Binding-site contacts:
Ligand atom C4 contacts residue PHE42 of chain 1.A at 3.4 Å (hydrophobic).
Ligand atom O3B contacts residue SER39 of chain 1.A at 3.0 Å (h-bond).
Ligand atom O2B contacts residue SER39 of chain 1.A at 2.7 Å (h-bond).
Ligand atom O1A contacts residue SER41 of chain 1.A at 3.8 Å.
Ligand atom O3B contacts residue RWZ1 of chain 1.F at 4.0 Å.
Ligand atom C15 contacts residue GLY169 of chain 1.A at 3.5 Å.
Ligand atom S1 contacts residue PHE42 of chain 1.A at 4.0 Å.
Ligand atom C15 contacts residue ALA193 of chain 1.A at 4.0 Å (hydrophobic).
Ligand atom C12 contacts residue LEU172 of chain 1.A at 3.7 Å (hydrophobic).
Ligand atom C15 contacts residue THR173 of chain 1.A at 3.9 Å.
Ligand atom C8 contacts residue LEU200 of chain 1.A at 3.6 Å (hydrophobic).
Ligand atom C9 contacts residue GLY197 of chain 1.A at 4.0 Å.
Ligand atom C15 contacts residue MET196 of chain 1.A at 4.0 Å (hydrophobic).
Ligand atom C10 contacts residue LEU200 of chain 1.A at 3.6 Å (hydrophobic).
Ligand atom C9 contacts residue VAL168 of chain 1.A at 3.5 Å (hydrophobic).
Ligand atom C11 contacts residue LEU172 of chain 1.A at 3.5 Å (hydrophobic).
Ligand atom C13 contacts residue LEU172 of chain 1.A at 3.8 Å (hydrophobic).
Ligand atom C15 contacts residue TYR267 of chain 1.A at 3.4 Å (hydrophobic).
Ligand atom C4 contacts residue RWZ1 of chain 1.F at 3.8 Å.
Ligand atom O2B contacts residue PHE42 of chain 1.A at 3.1 Å (h-bond).
Ligand atom C12 contacts residue GLY169 of chain 1.A at 3.6 Å.
Ligand atom C9 contacts residue RWZ1 of chain 1.F at 4.0 Å.
Ligand atom C14 contacts residue MET196 of chain 1.A at 3.8 Å (hydrophobic).
Ligand atom C13 contacts residue GLY169 of chain 1.A at 4.0 Å.
Ligand atom C9 contacts residue ALA165 of chain 1.A at 3.6 Å (hydrophobic).
Ligand atom C12 contacts residue MET196 of chain 1.A at 3.8 Å (hydrophobic).
Ligand atom O1B contacts residue SER39 of chain 1.A at 3.5 Å (h-bond).
Ligand atom C1 contacts residue PHE42 of chain 1.A at 4.0 Å (hydrophobic).
Ligand atom C14 contacts residue LEU172 of chain 1.A at 3.7 Å (hydrophobic).
Ligand atom PB contacts residue SER39 of chain 1.A at 3.2 Å.
Ligand atom O2B contacts residue SER41 of chain 1.A at 3.0 Å.
Ligand atom C14 contacts residue TYR176 of chain 1.A at 3.5 Å (hydrophobic).
Ligand atom S1 contacts residue SER41 of chain 1.A at 3.8 Å.
Ligand atom C7 contacts residue LEU200 of chain 1.A at 3.5 Å (hydrophobic).
Ligand atom C4 contacts residue TYR61 of chain 1.A at 4.0 Å (hydrophobic).
Ligand atom C3 contacts residue PHE42 of chain 1.A at 3.7 Å (hydrophobic).
Ligand atom C6 contacts residue RWZ1 of chain 1.F at 3.6 Å.
Ligand atom C14 contacts residue SER280 of chain 1.A at 3.6 Å.
Ligand atom C10 contacts residue GLY197 of chain 1.A at 3.8 Å.
Ligand atom C13 contacts residue MET196 of chain 1.A at 3.9 Å (hydrophobic).

A small-molecule ligand and the protein it binds are described below.
Small molecule (SMILES): CC(C)=CCC/C(C)=C/CC/C(C)=C/CS[P](=O)(O)OP(=O)(O)O

Sequence of chain 1.A:
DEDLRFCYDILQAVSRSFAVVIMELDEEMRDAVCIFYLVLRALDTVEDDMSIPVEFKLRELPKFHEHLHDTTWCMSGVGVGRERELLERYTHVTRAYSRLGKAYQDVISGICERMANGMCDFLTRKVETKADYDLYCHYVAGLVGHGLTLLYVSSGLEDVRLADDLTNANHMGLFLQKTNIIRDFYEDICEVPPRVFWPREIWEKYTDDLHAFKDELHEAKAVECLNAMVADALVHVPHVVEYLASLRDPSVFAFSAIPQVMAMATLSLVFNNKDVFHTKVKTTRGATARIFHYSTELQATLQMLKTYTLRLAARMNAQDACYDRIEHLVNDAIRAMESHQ